Sequence of chain 1.D:
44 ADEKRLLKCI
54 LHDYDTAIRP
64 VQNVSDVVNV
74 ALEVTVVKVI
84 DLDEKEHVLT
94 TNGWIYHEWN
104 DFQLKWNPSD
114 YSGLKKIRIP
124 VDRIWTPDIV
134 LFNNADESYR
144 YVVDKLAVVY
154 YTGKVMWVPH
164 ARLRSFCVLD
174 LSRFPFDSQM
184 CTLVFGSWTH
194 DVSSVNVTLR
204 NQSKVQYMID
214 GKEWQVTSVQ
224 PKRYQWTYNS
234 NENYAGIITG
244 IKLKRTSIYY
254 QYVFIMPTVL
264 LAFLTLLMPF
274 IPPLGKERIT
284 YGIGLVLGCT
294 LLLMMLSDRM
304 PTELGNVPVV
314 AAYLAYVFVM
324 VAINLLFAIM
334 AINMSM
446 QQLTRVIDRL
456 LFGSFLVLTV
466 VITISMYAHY

The small molecule below binds the protein below.
Small molecule (SMILES): CC(=O)N[C@@H]1[C@@H](O)[C@H](O)[C@@H](CO)O[C@H]1O

Binding-site contacts:
Ligand atom C3 contacts residue ASN199 of chain 1.D at 3.8 Å.
Ligand atom C7 contacts residue VAL70 of chain 1.D at 4.5 Å (hydrophobic).
Ligand atom C8 contacts residue VAL70 of chain 1.D at 4.3 Å (hydrophobic).
Ligand atom C8 contacts residue VAL195 of chain 1.D at 3.8 Å (hydrophobic).
Ligand atom O5 contacts residue ARG226 of chain 1.D at 3.2 Å (salt-bridge).
Ligand atom C7 contacts residue ASN199 of chain 1.D at 3.2 Å.
Ligand atom C4 contacts residue ASN199 of chain 1.D at 4.2 Å.
Ligand atom C6 contacts residue ARG226 of chain 1.D at 4.2 Å.
Ligand atom C1 contacts residue ARG226 of chain 1.D at 3.3 Å.
Ligand atom C2 contacts residue ASN199 of chain 1.D at 2.5 Å.
Ligand atom C8 contacts residue ASN199 of chain 1.D at 4.2 Å.
Ligand atom C2 contacts residue ARG226 of chain 1.D at 4.3 Å.
Ligand atom C1 contacts residue ASN199 of chain 1.D at 1.4 Å.
Ligand atom N2 contacts residue ASN199 of chain 1.D at 2.9 Å (h-bond).
Ligand atom O7 contacts residue VAL70 of chain 1.D at 4.0 Å.
Ligand atom O7 contacts residue ASN199 of chain 1.D at 3.1 Å (h-bond).
Ligand atom O5 contacts residue ASN199 of chain 1.D at 2.4 Å (h-bond).
Ligand atom N2 contacts residue ARG226 of chain 1.D at 4.4 Å.
Ligand atom C5 contacts residue ARG226 of chain 1.D at 3.7 Å.
Ligand atom C5 contacts residue ASN199 of chain 1.D at 3.7 Å.